Binding-site contacts:
Ligand atom C7 contacts residue TYR72 of chain 60.C at 4.3 Å (hydrophobic).
Ligand atom O8 contacts residue ARG77 of chain 60.C at 3.5 Å (salt-bridge).
Ligand atom O1B contacts residue ARG77 of chain 60.C at 3.1 Å (salt-bridge).
Ligand atom O1A contacts residue ARG77 of chain 60.C at 2.9 Å (salt-bridge).
Ligand atom O4 contacts residue ILE79 of chain 60.C at 3.9 Å.
Ligand atom C6 contacts residue TYR72 of chain 60.C at 3.7 Å (hydrophobic).
Ligand atom C6 contacts residue ASN93 of chain 60.C at 3.9 Å.
Ligand atom C4 contacts residue TYR72 of chain 60.C at 3.5 Å (hydrophobic).
Ligand atom O4 contacts residue HIS298 of chain 60.C at 3.1 Å (h-bond).
Ligand atom C4 contacts residue GLY78 of chain 60.C at 3.5 Å.
Ligand atom N5 contacts residue TYR72 of chain 60.C at 2.9 Å (h-bond).
Ligand atom O4 contacts residue GLY78 of chain 60.C at 3.4 Å.
Ligand atom O10 contacts residue ASN293 of chain 60.C at 4.5 Å.
Ligand atom C3 contacts residue GLY78 of chain 60.C at 4.1 Å.
Ligand atom O4 contacts residue ASN80 of chain 60.C at 4.4 Å.
Ligand atom C11 contacts residue ASP85 of chain 60.D at 4.0 Å.
Ligand atom O1B contacts residue TYR72 of chain 60.C at 4.2 Å.
Ligand atom O6 contacts residue ASN93 of chain 60.C at 4.3 Å.
Ligand atom O3 contacts residue GLY78 of chain 60.C at 3.5 Å.
Ligand atom C1 contacts residue TYR72 of chain 60.C at 4.3 Å (hydrophobic).
Ligand atom C11 contacts residue TYR72 of chain 60.C at 4.2 Å (hydrophobic).
Ligand atom C2 contacts residue GLY78 of chain 60.C at 4.0 Å.
Ligand atom O8 contacts residue TYR72 of chain 60.C at 4.0 Å.
Ligand atom C4 contacts residue HIS298 of chain 60.C at 3.9 Å.
Ligand atom C8 contacts residue ARG77 of chain 60.C at 4.4 Å.
Ligand atom C10 contacts residue TYR72 of chain 60.C at 4.0 Å (hydrophobic).
Ligand atom C1 contacts residue GLY78 of chain 60.C at 4.0 Å.
Ligand atom O1A contacts residue GLY78 of chain 60.C at 3.1 Å (h-bond).
Ligand atom O1A contacts residue TYR72 of chain 60.C at 4.0 Å.
Ligand atom C3 contacts residue HIS298 of chain 60.C at 4.0 Å.
Ligand atom O4 contacts residue TYR72 of chain 60.C at 4.0 Å.
Ligand atom C3 contacts residue GLY78 of chain 60.C at 3.8 Å.
Ligand atom O4 contacts residue THR291 of chain 60.C at 3.9 Å.
Ligand atom O1B contacts residue SER89 of chain 60.C at 4.4 Å.
Ligand atom C1 contacts residue ARG77 of chain 60.C at 3.4 Å.
Ligand atom C3 contacts residue ARG77 of chain 60.C at 4.3 Å.
Ligand atom C5 contacts residue TYR72 of chain 60.C at 3.5 Å (hydrophobic).

Sequence of chain 60.C:
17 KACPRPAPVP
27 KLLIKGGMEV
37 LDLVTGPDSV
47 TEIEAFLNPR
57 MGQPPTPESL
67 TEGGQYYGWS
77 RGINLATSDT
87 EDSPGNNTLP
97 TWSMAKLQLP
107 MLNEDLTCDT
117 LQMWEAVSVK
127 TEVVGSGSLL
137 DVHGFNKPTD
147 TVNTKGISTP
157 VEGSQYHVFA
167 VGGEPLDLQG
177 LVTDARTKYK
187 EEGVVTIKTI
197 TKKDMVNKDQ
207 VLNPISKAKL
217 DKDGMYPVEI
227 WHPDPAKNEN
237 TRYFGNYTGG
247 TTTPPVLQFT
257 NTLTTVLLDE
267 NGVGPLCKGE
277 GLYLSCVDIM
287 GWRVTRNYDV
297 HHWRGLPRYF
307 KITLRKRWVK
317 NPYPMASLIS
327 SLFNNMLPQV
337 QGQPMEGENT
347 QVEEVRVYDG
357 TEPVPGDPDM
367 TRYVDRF

Sequence of chain 60.D:
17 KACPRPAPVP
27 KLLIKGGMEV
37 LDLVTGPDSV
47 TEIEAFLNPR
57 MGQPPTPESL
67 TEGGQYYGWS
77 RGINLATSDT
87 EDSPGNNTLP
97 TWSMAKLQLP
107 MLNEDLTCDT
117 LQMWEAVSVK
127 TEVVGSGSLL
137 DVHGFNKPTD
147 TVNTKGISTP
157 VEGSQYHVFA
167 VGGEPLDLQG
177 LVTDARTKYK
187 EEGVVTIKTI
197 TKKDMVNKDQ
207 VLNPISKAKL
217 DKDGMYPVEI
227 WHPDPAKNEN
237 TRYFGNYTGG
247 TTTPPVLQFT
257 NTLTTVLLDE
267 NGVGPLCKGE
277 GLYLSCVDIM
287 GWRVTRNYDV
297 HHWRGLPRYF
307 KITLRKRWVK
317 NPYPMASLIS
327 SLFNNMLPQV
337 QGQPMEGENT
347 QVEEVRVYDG

This protein binds this small molecule.
Small molecule (SMILES): CC(=O)N[C@@H]1[C@@H](O[C@@H]2O[C@H](CO)[C@H](O)[C@H](O[C@]3(C(=O)O)C[C@H](O)[C@@H](NC(C)=O)[C@H]([C@H](O)[C@H](O)CO)O3)[C@H]2O)[C@H](O)[C@@H](CO[C@]2(C(=O)O)C[C@H](O)[C@@H](NC(C)=O)[C@H]([C@H](O)[C@H](O)CO)O2)O[C@H]1O